Sequence of chain 1.A:
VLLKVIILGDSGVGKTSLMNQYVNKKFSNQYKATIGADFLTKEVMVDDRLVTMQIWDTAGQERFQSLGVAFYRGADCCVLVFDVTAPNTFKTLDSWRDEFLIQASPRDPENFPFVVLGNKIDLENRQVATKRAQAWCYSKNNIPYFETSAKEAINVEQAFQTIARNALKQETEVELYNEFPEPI

Binding-site contacts:
Ligand atom O1B contacts residue GLY20 of chain 1.A at 3.1 Å (h-bond).
Ligand atom O2B contacts residue THR22 of chain 1.A at 3.0 Å (h-bond).
Ligand atom C8 contacts residue SER23 of chain 1.A at 3.2 Å.
Ligand atom PG contacts residue MG1 of chain 1.E at 3.2 Å.
Ligand atom O2' contacts residue ASN35 of chain 1.A at 3.3 Å.
Ligand atom O2G contacts residue THR40 of chain 1.A at 2.9 Å (h-bond).
Ligand atom N3B contacts residue MG1 of chain 1.E at 3.5 Å.
Ligand atom O3G contacts residue LYS21 of chain 1.A at 2.7 Å (salt-bridge).
Ligand atom O3G contacts residue SER17 of chain 1.A at 3.6 Å.
Ligand atom O1A contacts residue SER23 of chain 1.A at 2.8 Å (h-bond).
Ligand atom N3B contacts residue GLY18 of chain 1.A at 3.0 Å (h-bond).
Ligand atom O2G contacts residue MG1 of chain 1.E at 2.0 Å.
Ligand atom O6 contacts residue LYS157 of chain 1.A at 3.2 Å (salt-bridge).
Ligand atom O4' contacts residue LYS126 of chain 1.A at 3.2 Å (salt-bridge).
Ligand atom PB contacts residue LYS21 of chain 1.A at 3.6 Å.
Ligand atom O6 contacts residue ASP128 of chain 1.A at 3.5 Å (salt-bridge).
Ligand atom N1 contacts residue ASP128 of chain 1.A at 2.8 Å (salt-bridge).
Ligand atom O3A contacts residue GLY20 of chain 1.A at 3.1 Å (h-bond).
Ligand atom O1B contacts residue LYS21 of chain 1.A at 2.7 Å (salt-bridge).
Ligand atom O2A contacts residue TYR37 of chain 1.A at 3.2 Å.
Ligand atom O1A contacts residue THR22 of chain 1.A at 3.5 Å (h-bond).
Ligand atom N2 contacts residue ASP128 of chain 1.A at 3.0 Å (salt-bridge).
Ligand atom O1A contacts residue GLY20 of chain 1.A at 3.4 Å.
Ligand atom O3' contacts residue ASN35 of chain 1.A at 2.8 Å (h-bond).
Ligand atom O6 contacts residue SER155 of chain 1.A at 3.5 Å.
Ligand atom O1G contacts residue TYR37 of chain 1.A at 2.6 Å (h-bond).
Ligand atom O6 contacts residue ASN125 of chain 1.A at 3.3 Å (h-bond).
Ligand atom O1B contacts residue VAL19 of chain 1.A at 3.4 Å (h-bond).
Ligand atom O3G contacts residue GLY66 of chain 1.A at 2.7 Å (h-bond).
Ligand atom N1 contacts residue LYS157 of chain 1.A at 3.4 Å.
Ligand atom O1G contacts residue SER17 of chain 1.A at 2.8 Å (h-bond).
Ligand atom N2 contacts residue LYS157 of chain 1.A at 3.6 Å.
Ligand atom O2B contacts residue MG1 of chain 1.E at 2.0 Å.
Ligand atom C6 contacts residue LYS157 of chain 1.A at 3.5 Å.
Ligand atom O6 contacts residue ALA156 of chain 1.A at 2.8 Å (h-bond).
Ligand atom PB contacts residue MG1 of chain 1.E at 3.3 Å.
Ligand atom N2 contacts residue LEU129 of chain 1.A at 3.4 Å.
Ligand atom N7 contacts residue ASN125 of chain 1.A at 3.2 Å (h-bond).
Ligand atom O2' contacts residue SER34 of chain 1.A at 2.8 Å (h-bond).
Ligand atom O2' contacts residue PHE33 of chain 1.A at 3.2 Å.

This small molecule binds to this protein.
Small molecule (SMILES): Nc1nc2c(ncn2[C@@H]2O[C@H](CO[P](=O)(O)O[P](=O)(O)NP(=O)(O)O)[C@@H](O)[C@H]2O)c(=O)[nH]1